Sequence of chain 1.C:
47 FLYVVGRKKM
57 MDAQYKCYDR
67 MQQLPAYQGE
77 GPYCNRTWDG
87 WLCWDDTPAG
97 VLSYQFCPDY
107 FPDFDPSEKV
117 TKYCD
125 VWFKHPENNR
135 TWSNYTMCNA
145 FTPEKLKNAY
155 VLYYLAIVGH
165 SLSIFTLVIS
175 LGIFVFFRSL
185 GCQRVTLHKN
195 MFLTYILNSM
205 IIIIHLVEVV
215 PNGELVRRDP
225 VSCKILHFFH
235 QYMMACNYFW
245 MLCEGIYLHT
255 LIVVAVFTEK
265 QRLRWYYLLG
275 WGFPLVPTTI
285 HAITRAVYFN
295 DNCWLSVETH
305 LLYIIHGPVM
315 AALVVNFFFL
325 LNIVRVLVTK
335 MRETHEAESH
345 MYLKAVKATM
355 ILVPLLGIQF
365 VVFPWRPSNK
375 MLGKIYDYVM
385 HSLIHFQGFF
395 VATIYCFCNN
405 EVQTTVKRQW

Binding-site contacts:
Ligand atom OAW contacts residue ARG268 of chain 1.C at 3.7 Å.
Ligand atom CAN contacts residue LEU279 of chain 1.C at 4.1 Å (hydrophobic).
Ligand atom OAW contacts residue TYR271 of chain 1.C at 4.2 Å.
Ligand atom CAO contacts residue LEU279 of chain 1.C at 3.7 Å (hydrophobic).
Ligand atom CAJ contacts residue TYR236 of chain 1.C at 3.8 Å (hydrophobic).
Ligand atom OAH contacts residue LEU267 of chain 1.C at 3.9 Å.
Ligand atom CBB contacts residue LEU279 of chain 1.C at 4.3 Å (hydrophobic).
Ligand atom CAA contacts residue Y011 of chain 1.N at 3.9 Å.
Ligand atom CAR contacts residue TYR271 of chain 1.C at 3.7 Å (hydrophobic).
Ligand atom CBH contacts residue TYR271 of chain 1.C at 4.3 Å (hydrophobic).
Ligand atom CAB contacts residue PHE233 of chain 1.C at 3.8 Å (hydrophobic).
Ligand atom OAH contacts residue ARG268 of chain 1.C at 3.6 Å (salt-bridge).
Ligand atom CBB contacts residue TYR236 of chain 1.C at 4.0 Å (hydrophobic).
Ligand atom CAB contacts residue PLM1 of chain 1.S at 4.0 Å.
Ligand atom CAT contacts residue TYR271 of chain 1.C at 3.8 Å (hydrophobic).
Ligand atom CAL contacts residue ARG268 of chain 1.C at 4.1 Å.
Ligand atom CAC contacts residue GLY276 of chain 1.C at 3.8 Å.
Ligand atom CAU contacts residue GLY276 of chain 1.C at 3.8 Å.
Ligand atom CAC contacts residue TRP275 of chain 1.C at 3.3 Å (hydrophobic).
Ligand atom CBA contacts residue LEU279 of chain 1.C at 4.1 Å (hydrophobic).
Ligand atom CAD contacts residue TYR271 of chain 1.C at 3.5 Å (hydrophobic).
Ligand atom CAD contacts residue Y011 of chain 1.N at 3.7 Å.
Ligand atom OAG contacts residue ARG268 of chain 1.C at 4.3 Å.
Ligand atom OAF contacts residue ARG268 of chain 1.C at 2.6 Å (salt-bridge).
Ligand atom OAF contacts residue ARG266 of chain 1.C at 4.3 Å.
Ligand atom CAJ contacts residue LEU279 of chain 1.C at 3.7 Å (hydrophobic).
Ligand atom CAX contacts residue ARG268 of chain 1.C at 3.6 Å.
Ligand atom CAJ contacts residue Y011 of chain 1.N at 4.4 Å.
Ligand atom CAC contacts residue TYR236 of chain 1.C at 3.3 Å (hydrophobic).
Ligand atom CAC contacts residue LEU279 of chain 1.C at 3.6 Å (hydrophobic).
Ligand atom CAA contacts residue PHE233 of chain 1.C at 4.0 Å (hydrophobic).
Ligand atom CAE contacts residue TRP275 of chain 1.C at 4.3 Å (hydrophobic).
Ligand atom CAT contacts residue ARG268 of chain 1.C at 3.9 Å.
Ligand atom CBC contacts residue ARG268 of chain 1.C at 4.2 Å.
Ligand atom CAY contacts residue ARG268 of chain 1.C at 4.3 Å.
Ligand atom CAR contacts residue ARG268 of chain 1.C at 3.5 Å.
Ligand atom CAS contacts residue TYR271 of chain 1.C at 4.2 Å (hydrophobic).
Ligand atom CBA contacts residue PHE233 of chain 1.C at 4.4 Å (hydrophobic).
Ligand atom CAA contacts residue TYR236 of chain 1.C at 3.9 Å (hydrophobic).
Ligand atom CAE contacts residue Y011 of chain 1.N at 3.6 Å.

The small molecule below binds the protein below.
Small molecule (SMILES): CC(C)CCC[C@@H](C)[C@H]1CC[C@H]2[C@@H]3CC=C4C[C@@H](OC(=O)CCC(=O)O)CC[C@]4(C)[C@H]3CC[C@]12C